Binding-site contacts:
Ligand atom F41 contacts residue ARG23 of chain 1.H at 3.7 Å.
Ligand atom C24 contacts residue LEU49 of chain 1.N at 3.5 Å (hydrophobic).
Ligand atom C11 contacts residue ILE84 of chain 1.N at 3.9 Å (hydrophobic).
Ligand atom C26 contacts residue VAL45 of chain 1.N at 3.8 Å (hydrophobic).
Ligand atom F42 contacts residue ASP27 of chain 1.H at 3.8 Å.
Ligand atom C11 contacts residue LEU49 of chain 1.N at 3.6 Å (hydrophobic).
Ligand atom F42 contacts residue LEU24 of chain 1.H at 3.5 Å.
Ligand atom C35 contacts residue ASP27 of chain 1.H at 3.7 Å.
Ligand atom C23 contacts residue LEU49 of chain 1.N at 3.8 Å (hydrophobic).
Ligand atom F40 contacts residue LEU24 of chain 1.H at 3.0 Å.
Ligand atom C29 contacts residue ILE29 of chain 1.H at 3.8 Å (hydrophobic).
Ligand atom O32 contacts residue MET190 of chain 1.H at 3.5 Å.
Ligand atom C29 contacts residue TYR63 of chain 1.H at 3.9 Å (hydrophobic).
Ligand atom C29 contacts residue ILE91 of chain 1.H at 3.6 Å (hydrophobic).
Ligand atom C36 contacts residue ILE29 of chain 1.H at 3.6 Å (hydrophobic).
Ligand atom O32 contacts residue HIS83 of chain 1.N at 3.1 Å (h-bond).
Ligand atom C11 contacts residue GLN52 of chain 1.N at 3.8 Å.
Ligand atom C27 contacts residue LEU49 of chain 1.N at 3.7 Å (hydrophobic).
Ligand atom F42 contacts residue ARG23 of chain 1.H at 3.8 Å.
Ligand atom C51 contacts residue TYR61 of chain 1.H at 3.9 Å (hydrophobic).
Ligand atom C37 contacts residue ALA53 of chain 1.N at 3.2 Å (hydrophobic).
Ligand atom F40 contacts residue LEU49 of chain 1.N at 3.5 Å.
Ligand atom C46 contacts residue GLN52 of chain 1.N at 3.8 Å.
Ligand atom C30 contacts residue ILE91 of chain 1.H at 3.6 Å (hydrophobic).
Ligand atom C25 contacts residue ILE93 of chain 1.H at 3.6 Å (hydrophobic).
Ligand atom C4 contacts residue TYR61 of chain 1.H at 3.8 Å (hydrophobic).
Ligand atom C2 contacts residue ILE29 of chain 1.H at 3.9 Å (hydrophobic).
Ligand atom C11 contacts residue HIS83 of chain 1.N at 3.4 Å.
Ligand atom F40 contacts residue PHE50 of chain 1.N at 3.4 Å.
Ligand atom C26 contacts residue ILE93 of chain 1.H at 3.6 Å (hydrophobic).
Ligand atom C25 contacts residue THR80 of chain 1.N at 3.9 Å.
Ligand atom C38 contacts residue LEU24 of chain 1.H at 3.7 Å (hydrophobic).
Ligand atom F41 contacts residue PHE50 of chain 1.N at 3.4 Å.
Ligand atom C36 contacts residue ASP27 of chain 1.H at 3.7 Å.
Ligand atom O1 contacts residue LEU49 of chain 1.N at 3.9 Å.
Ligand atom C28 contacts residue LEU49 of chain 1.N at 3.8 Å (hydrophobic).
Ligand atom C25 contacts residue LEU49 of chain 1.N at 3.4 Å (hydrophobic).
Ligand atom C10 contacts residue LEU49 of chain 1.N at 3.6 Å (hydrophobic).
Ligand atom C28 contacts residue TYR63 of chain 1.H at 3.8 Å (hydrophobic).
Ligand atom C26 contacts residue LEU49 of chain 1.N at 3.7 Å (hydrophobic).

Sequence of chain 1.H:
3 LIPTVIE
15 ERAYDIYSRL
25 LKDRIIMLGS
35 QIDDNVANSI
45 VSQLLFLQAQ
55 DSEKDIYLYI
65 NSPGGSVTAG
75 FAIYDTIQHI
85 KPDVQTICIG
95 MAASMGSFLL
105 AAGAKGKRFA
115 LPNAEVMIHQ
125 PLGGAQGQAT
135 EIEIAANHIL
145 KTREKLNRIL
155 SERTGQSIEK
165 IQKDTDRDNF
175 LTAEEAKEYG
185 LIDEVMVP

Sequence of chain 1.N:
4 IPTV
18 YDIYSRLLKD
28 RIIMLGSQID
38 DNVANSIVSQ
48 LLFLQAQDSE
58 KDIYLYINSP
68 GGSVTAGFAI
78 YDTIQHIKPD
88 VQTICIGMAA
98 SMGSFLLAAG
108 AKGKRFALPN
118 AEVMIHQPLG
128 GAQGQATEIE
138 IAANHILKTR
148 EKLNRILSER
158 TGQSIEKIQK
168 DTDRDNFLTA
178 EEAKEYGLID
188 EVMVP

A protein and the small-molecule ligand that binds it are described below.
Small molecule (SMILES): CC[C@H](C)[C@H]1C(=O)N([C@H](C)c2cccc3ccccc23)C[C@@H]2N(C(=O)NCCCC(F)(F)F)CCC(=O)N12